Sequence of chain 1.A:
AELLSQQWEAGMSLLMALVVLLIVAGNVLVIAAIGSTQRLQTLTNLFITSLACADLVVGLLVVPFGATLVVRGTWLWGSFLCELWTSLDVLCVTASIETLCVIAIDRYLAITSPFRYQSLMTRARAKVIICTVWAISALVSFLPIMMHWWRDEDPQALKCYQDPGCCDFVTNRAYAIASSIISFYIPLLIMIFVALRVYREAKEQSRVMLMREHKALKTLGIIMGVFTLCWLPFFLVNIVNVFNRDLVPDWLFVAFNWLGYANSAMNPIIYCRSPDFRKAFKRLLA

The small molecule below binds the protein below.
Small molecule (SMILES): CCCCCCCCCC(=O)N(CCO)C[C@@H](O)[C@@H](O)[C@@H](O)[C@@H](O)CO

Binding-site contacts:
Ligand atom C9 contacts residue TRP136 of chain 1.A at 4.0 Å (hydrophobic).
Ligand atom C0 contacts residue ALA140 of chain 1.A at 4.2 Å (hydrophobic).
Ligand atom O63 contacts residue CYS133 of chain 1.A at 3.6 Å.
Ligand atom C9 contacts residue ALA137 of chain 1.A at 4.3 Å (hydrophobic).
Ligand atom C60 contacts residue CYS133 of chain 1.A at 3.6 Å (hydrophobic).
Ligand atom C0 contacts residue TRP136 of chain 1.A at 4.3 Å (hydrophobic).
Ligand atom C0 contacts residue Y011 of chain 1.D at 4.0 Å.
Ligand atom C1 contacts residue TRP136 of chain 1.A at 4.0 Å (hydrophobic).
Ligand atom C9 contacts residue ALA140 of chain 1.A at 4.4 Å (hydrophobic).